Binding-site contacts:
Ligand atom O5 contacts residue ASN326 of chain 1.A at 2.3 Å (h-bond).
Ligand atom C1 contacts residue ASN326 of chain 1.A at 1.4 Å.
Ligand atom C2 contacts residue ASN326 of chain 1.A at 2.6 Å.
Ligand atom O7 contacts residue ASN326 of chain 1.A at 3.7 Å.
Ligand atom C4 contacts residue ASN326 of chain 1.A at 4.3 Å.
Ligand atom C7 contacts residue ASN326 of chain 1.A at 3.8 Å.
Ligand atom C3 contacts residue ASN326 of chain 1.A at 3.9 Å.
Ligand atom C5 contacts residue ASN326 of chain 1.A at 3.6 Å.
Ligand atom N2 contacts residue ASN326 of chain 1.A at 3.1 Å (h-bond).

Sequence of chain 1.A:
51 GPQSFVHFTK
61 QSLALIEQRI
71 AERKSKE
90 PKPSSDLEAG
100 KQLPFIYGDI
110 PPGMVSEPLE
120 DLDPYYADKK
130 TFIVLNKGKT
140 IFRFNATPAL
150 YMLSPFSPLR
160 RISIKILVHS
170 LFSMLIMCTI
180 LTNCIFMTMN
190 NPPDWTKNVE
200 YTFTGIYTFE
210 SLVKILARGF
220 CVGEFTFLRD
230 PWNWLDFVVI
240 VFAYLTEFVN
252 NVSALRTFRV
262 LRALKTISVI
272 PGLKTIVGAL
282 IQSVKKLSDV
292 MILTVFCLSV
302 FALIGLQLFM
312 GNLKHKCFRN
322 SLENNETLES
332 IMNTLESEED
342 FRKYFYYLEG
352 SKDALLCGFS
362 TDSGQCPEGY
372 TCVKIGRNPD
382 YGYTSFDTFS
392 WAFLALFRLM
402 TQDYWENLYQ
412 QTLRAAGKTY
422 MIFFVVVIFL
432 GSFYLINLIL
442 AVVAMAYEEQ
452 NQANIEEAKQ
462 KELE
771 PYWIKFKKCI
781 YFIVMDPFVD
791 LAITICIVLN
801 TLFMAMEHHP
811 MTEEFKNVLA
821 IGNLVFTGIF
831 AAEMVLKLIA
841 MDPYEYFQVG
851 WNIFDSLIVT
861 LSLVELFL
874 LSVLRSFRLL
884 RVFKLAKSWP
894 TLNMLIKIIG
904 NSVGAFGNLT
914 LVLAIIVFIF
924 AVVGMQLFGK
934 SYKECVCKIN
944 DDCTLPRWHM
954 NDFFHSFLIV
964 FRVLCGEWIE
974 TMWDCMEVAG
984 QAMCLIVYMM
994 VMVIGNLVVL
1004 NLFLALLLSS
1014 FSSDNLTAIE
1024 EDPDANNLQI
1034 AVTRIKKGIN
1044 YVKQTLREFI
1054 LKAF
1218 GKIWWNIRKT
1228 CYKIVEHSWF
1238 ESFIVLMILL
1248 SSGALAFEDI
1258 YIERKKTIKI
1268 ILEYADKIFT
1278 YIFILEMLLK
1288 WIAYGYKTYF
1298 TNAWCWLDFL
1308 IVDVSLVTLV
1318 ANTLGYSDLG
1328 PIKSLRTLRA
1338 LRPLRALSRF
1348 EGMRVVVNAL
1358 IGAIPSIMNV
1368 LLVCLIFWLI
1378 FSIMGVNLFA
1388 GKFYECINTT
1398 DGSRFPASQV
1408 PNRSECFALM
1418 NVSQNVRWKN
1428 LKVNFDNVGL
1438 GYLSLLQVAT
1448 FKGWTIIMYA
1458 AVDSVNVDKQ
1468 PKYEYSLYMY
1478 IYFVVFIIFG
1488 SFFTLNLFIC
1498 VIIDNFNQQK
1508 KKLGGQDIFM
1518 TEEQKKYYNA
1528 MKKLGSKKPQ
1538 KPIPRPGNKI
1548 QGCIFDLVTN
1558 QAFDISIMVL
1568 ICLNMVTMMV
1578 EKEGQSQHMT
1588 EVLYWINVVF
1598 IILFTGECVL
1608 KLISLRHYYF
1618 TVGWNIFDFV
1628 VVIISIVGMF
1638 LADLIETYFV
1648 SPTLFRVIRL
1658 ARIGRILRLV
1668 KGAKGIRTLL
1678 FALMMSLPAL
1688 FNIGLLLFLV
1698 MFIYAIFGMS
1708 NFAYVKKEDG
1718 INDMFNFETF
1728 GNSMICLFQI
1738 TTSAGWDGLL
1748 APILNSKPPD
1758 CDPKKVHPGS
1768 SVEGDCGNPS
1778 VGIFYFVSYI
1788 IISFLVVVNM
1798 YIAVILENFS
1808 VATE

The small molecule below binds the protein below.
Small molecule (SMILES): CC(=O)N[C@@H]1[C@@H](O)[C@H](O)[C@@H](CO)O[C@H]1O